Binding-site contacts:
Ligand atom O41 contacts residue VAL40 of chain 1.A at 4.3 Å.
Ligand atom O43 contacts residue TYR124 of chain 1.A at 4.1 Å.
Ligand atom O52 contacts residue GLN123 of chain 1.A at 3.0 Å (h-bond).
Ligand atom C1 contacts residue ARG81 of chain 1.A at 4.3 Å.
Ligand atom O53 contacts residue GLN123 of chain 1.A at 3.4 Å.
Ligand atom O43 contacts residue LEU83 of chain 1.A at 4.1 Å.
Ligand atom P4 contacts residue I3P1 of chain 1.D at 4.3 Å.
Ligand atom O43 contacts residue LEU82 of chain 1.A at 3.5 Å (h-bond).
Ligand atom O42 contacts residue ARG81 of chain 1.A at 3.6 Å.
Ligand atom O6 contacts residue TYR124 of chain 1.A at 3.5 Å (h-bond).
Ligand atom O3 contacts residue ARG81 of chain 1.A at 4.4 Å.
Ligand atom O53 contacts residue TYR124 of chain 1.A at 3.5 Å.
Ligand atom O43 contacts residue ARG81 of chain 1.A at 4.1 Å.
Ligand atom P4 contacts residue LEU82 of chain 1.A at 3.7 Å.
Ligand atom C3 contacts residue ARG81 of chain 1.A at 3.8 Å.
Ligand atom O6 contacts residue LEU126 of chain 1.A at 4.5 Å.
Ligand atom O13 contacts residue GLN123 of chain 1.A at 4.0 Å.
Ligand atom C2 contacts residue ARG81 of chain 1.A at 3.2 Å.
Ligand atom P5 contacts residue GLN123 of chain 1.A at 3.9 Å.
Ligand atom O2 contacts residue ARG81 of chain 1.A at 2.2 Å (salt-bridge).
Ligand atom P4 contacts residue TYR124 of chain 1.A at 3.3 Å.
Ligand atom O41 contacts residue TYR124 of chain 1.A at 3.0 Å.
Ligand atom O41 contacts residue LEU82 of chain 1.A at 2.9 Å (h-bond).
Ligand atom C5 contacts residue TYR124 of chain 1.A at 4.4 Å (hydrophobic).
Ligand atom O51 contacts residue VAL40 of chain 1.A at 4.0 Å.
Ligand atom O12 contacts residue GLN123 of chain 1.A at 4.4 Å.
Ligand atom O42 contacts residue LEU82 of chain 1.A at 4.1 Å.
Ligand atom O43 contacts residue I3P1 of chain 1.D at 2.9 Å (h-bond).
Ligand atom P4 contacts residue ARG81 of chain 1.A at 4.5 Å.
Ligand atom O42 contacts residue TYR124 of chain 1.A at 2.3 Å (h-bond).

Sequence of chain 1.A:
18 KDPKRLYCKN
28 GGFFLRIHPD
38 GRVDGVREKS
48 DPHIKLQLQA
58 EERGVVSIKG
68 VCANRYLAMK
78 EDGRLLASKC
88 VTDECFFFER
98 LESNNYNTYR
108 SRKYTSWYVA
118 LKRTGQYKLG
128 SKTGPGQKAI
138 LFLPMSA

The protein below binds the small molecule below.
Small molecule (SMILES): O=P(O)(O)O[C@@H]1[C@H](O)[C@H](O)[C@@H](OP(=O)(O)O)[C@H](OP(=O)(O)O)[C@H]1O